A protein and the small-molecule ligand that binds it are described below.
Small molecule (SMILES): Nc1ccn([C@@H]2O[C@H](CO[P](=O)(O)O[C@H]3[C@@H](O)[C@H](n4ccc(=O)[nH]c4=O)O[C@@H]3CO[P](=O)(O)O[C@H]3[C@@H](O)[C@H](n4ccc(=O)[nH]c4=O)O[C@@H]3CO[P](=O)(O)O[C@H]3[C@@H](O)[C@H](n4cnc5c(N)ncnc54)O[C@@H]3CO[P](=O)(O)O[C@H]3[C@@H](O)[C@H](n4cnc5c(N)ncnc54)O[C@@H]3CO)[C@@H](O[P](=O)(O)OC[C@H]3O[C@@H](n4ccc(=O)[nH]c4=O)[C@H](O)[C@@H]3O[P](=O)(O)OC[C@H]3O[C@@H](n4cnc5c(=O)nc(N)[nH]c54)[C@H](O)[C@@H]3O[P](=O)(O)OC[C@H]3O[C@@H](n4cnc5c(N)ncnc54)[C@H](O)[C@@H]3O)[C@H]2O)c(=O)n1

Sequence of chain 1.NB:
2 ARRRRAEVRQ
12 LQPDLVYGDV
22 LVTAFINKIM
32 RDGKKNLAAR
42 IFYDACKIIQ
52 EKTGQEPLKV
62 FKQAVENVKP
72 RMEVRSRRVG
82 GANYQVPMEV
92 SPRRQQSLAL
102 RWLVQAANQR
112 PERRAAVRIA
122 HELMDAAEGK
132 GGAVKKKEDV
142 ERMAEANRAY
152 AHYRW

Binding-site contacts:
Ligand atom N1 contacts residue GLY126 of chain 1.FC at 3.6 Å.
Ligand atom N6 contacts residue THR204 of chain 1.FC at 3.1 Å (h-bond).
Ligand atom C4' contacts residue ARG201 of chain 1.FC at 3.5 Å.
Ligand atom C2' contacts residue ARG202 of chain 1.FC at 3.5 Å.
Ligand atom C4 contacts residue THR128 of chain 1.FC at 3.5 Å.
Ligand atom O6 contacts residue HIS203 of chain 1.FC at 3.2 Å (h-bond).
Ligand atom C6 contacts residue SER194 of chain 1.FC at 3.6 Å.
Ligand atom O4 contacts residue THR128 of chain 1.FC at 3.4 Å (h-bond).
Ligand atom N6 contacts residue VAL191 of chain 1.FC at 3.2 Å.
Ligand atom C2 contacts residue HIS203 of chain 1.FC at 3.5 Å.
Ligand atom C2 contacts residue THR204 of chain 1.FC at 3.3 Å.
Ligand atom C5 contacts residue HIS203 of chain 1.FC at 3.2 Å.
Ligand atom C6 contacts residue HIS203 of chain 1.FC at 3.0 Å.
Ligand atom N3 contacts residue GLY126 of chain 1.FC at 2.8 Å (h-bond).
Ligand atom O3' contacts residue ARG201 of chain 1.FC at 2.7 Å (salt-bridge).
Ligand atom N9 contacts residue ARG202 of chain 1.FC at 3.3 Å (salt-bridge).
Ligand atom N2 contacts residue THR204 of chain 1.FC at 2.0 Å (h-bond).
Ligand atom O3' contacts residue HIS203 of chain 1.FC at 3.1 Å (h-bond).
Ligand atom C2 contacts residue ARG202 of chain 1.FC at 3.5 Å.
Ligand atom C4 contacts residue ARG202 of chain 1.FC at 3.1 Å.
Ligand atom O2' contacts residue ARG201 of chain 1.FC at 2.5 Å (salt-bridge).
Ligand atom N1 contacts residue HIS203 of chain 1.FC at 3.4 Å.
Ligand atom O6 contacts residue SER194 of chain 1.FC at 2.5 Å (h-bond).
Ligand atom O2 contacts residue GLY127 of chain 1.FC at 3.5 Å (h-bond).
Ligand atom C2' contacts residue ARG201 of chain 1.FC at 3.5 Å.
Ligand atom O4 contacts residue GLU129 of chain 1.FC at 3.3 Å (salt-bridge).
Ligand atom O4 contacts residue GLY126 of chain 1.FC at 3.2 Å (h-bond).
Ligand atom C4 contacts residue GLY126 of chain 1.FC at 3.4 Å.
Ligand atom N2 contacts residue SER205 of chain 1.FC at 3.0 Å (h-bond).
Ligand atom N1 contacts residue ARG79 of chain 1.NB at 3.5 Å (salt-bridge).
Ligand atom C2 contacts residue GLY126 of chain 1.FC at 3.6 Å.
Ligand atom N7 contacts residue HIS203 of chain 1.FC at 3.4 Å.
Ligand atom C3' contacts residue ARG201 of chain 1.FC at 3.6 Å.
Ligand atom N7 contacts residue ARG202 of chain 1.FC at 3.5 Å (salt-bridge).
Ligand atom N2 contacts residue GLY126 of chain 1.FC at 3.4 Å.
Ligand atom N3 contacts residue GLY127 of chain 1.FC at 3.5 Å.
Ligand atom N6 contacts residue ARG79 of chain 1.NB at 3.0 Å (salt-bridge).
Ligand atom C5 contacts residue ARG202 of chain 1.FC at 3.2 Å.
Ligand atom N1 contacts residue ARG202 of chain 1.FC at 3.1 Å.
Ligand atom C8 contacts residue ARG202 of chain 1.FC at 3.5 Å.

Sequence of chain 1.SB:
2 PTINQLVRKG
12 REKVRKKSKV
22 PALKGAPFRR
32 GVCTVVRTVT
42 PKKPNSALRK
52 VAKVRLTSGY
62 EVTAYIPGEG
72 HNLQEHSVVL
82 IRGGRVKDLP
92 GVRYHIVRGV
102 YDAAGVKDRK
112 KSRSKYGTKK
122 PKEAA

Sequence of chain 1.FC:
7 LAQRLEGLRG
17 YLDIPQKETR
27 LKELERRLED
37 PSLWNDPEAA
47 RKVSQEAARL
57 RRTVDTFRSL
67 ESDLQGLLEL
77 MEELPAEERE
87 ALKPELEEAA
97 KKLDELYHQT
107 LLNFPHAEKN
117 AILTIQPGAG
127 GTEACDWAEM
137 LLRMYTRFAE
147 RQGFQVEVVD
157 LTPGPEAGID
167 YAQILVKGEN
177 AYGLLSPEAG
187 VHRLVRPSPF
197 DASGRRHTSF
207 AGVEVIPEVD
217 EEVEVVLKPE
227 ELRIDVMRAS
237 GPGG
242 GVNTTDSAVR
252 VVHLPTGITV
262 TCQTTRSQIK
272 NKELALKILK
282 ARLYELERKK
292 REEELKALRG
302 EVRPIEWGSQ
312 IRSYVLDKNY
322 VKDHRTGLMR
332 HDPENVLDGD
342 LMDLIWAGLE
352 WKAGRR